A small-molecule ligand and the protein it binds are described below.
Small molecule (SMILES): CC(=O)N[C@H]1[C@H]([C@H](O)[C@H](O)CO)O[C@@](O[C@H](CO)[C@@H](O)[C@@H]2O[C@@H](C(=O)O)C[C@H](O)[C@H]2NC(C)=O)(C(=O)O)C[C@@H]1O

Binding-site contacts:
Ligand atom C11 contacts residue HIS138 of chain 27.F at 3.1 Å.
Ligand atom C11 contacts residue LEU62 of chain 26.F at 3.9 Å (hydrophobic).
Ligand atom O8 contacts residue GLN278 of chain 26.F at 3.5 Å (h-bond).
Ligand atom C11 contacts residue PHE270 of chain 26.F at 3.9 Å (hydrophobic).
Ligand atom C11 contacts residue PHE65 of chain 26.F at 4.0 Å (hydrophobic).
Ligand atom C9 contacts residue LEU67 of chain 26.F at 3.4 Å (hydrophobic).
Ligand atom N5 contacts residue GLN278 of chain 26.F at 3.9 Å.
Ligand atom C6 contacts residue LYS68 of chain 26.F at 4.0 Å.
Ligand atom C10 contacts residue LEU62 of chain 26.F at 3.6 Å (hydrophobic).
Ligand atom O8 contacts residue LYS68 of chain 26.F at 3.1 Å.
Ligand atom C1 contacts residue THR276 of chain 26.F at 3.1 Å.
Ligand atom O8 contacts residue ASN272 of chain 26.F at 3.3 Å (h-bond).
Ligand atom C10 contacts residue ASN272 of chain 26.F at 3.9 Å.
Ligand atom C1 contacts residue ASN272 of chain 26.F at 3.9 Å.
Ligand atom O9 contacts residue GLN278 of chain 26.F at 4.1 Å.
Ligand atom O4 contacts residue ASP74 of chain 30.F at 4.0 Å.
Ligand atom C7 contacts residue GLN278 of chain 26.F at 3.9 Å.
Ligand atom O9 contacts residue LYS68 of chain 26.F at 2.5 Å (salt-bridge).
Ligand atom C9 contacts residue LYS68 of chain 26.F at 3.6 Å.
Ligand atom O1A contacts residue THR276 of chain 26.F at 3.3 Å (h-bond).
Ligand atom O1B contacts residue THR276 of chain 26.F at 2.4 Å (h-bond).
Ligand atom O1B contacts residue LYS68 of chain 26.F at 3.0 Å (salt-bridge).
Ligand atom O9 contacts residue LEU67 of chain 26.F at 2.3 Å.
Ligand atom O7 contacts residue LEU62 of chain 26.F at 3.9 Å.
Ligand atom O10 contacts residue LEU62 of chain 26.F at 3.2 Å.
Ligand atom C8 contacts residue GLN278 of chain 26.F at 3.7 Å.
Ligand atom C9 contacts residue GLN278 of chain 26.F at 3.3 Å.
Ligand atom O1A contacts residue ASN272 of chain 26.F at 4.1 Å.
Ligand atom C8 contacts residue LYS68 of chain 26.F at 3.5 Å.
Ligand atom C11 contacts residue PHE75 of chain 30.F at 3.5 Å (hydrophobic).
Ligand atom C11 contacts residue GLN278 of chain 26.F at 3.5 Å.
Ligand atom C6 contacts residue ASN272 of chain 26.F at 3.6 Å.
Ligand atom O1B contacts residue ASN272 of chain 26.F at 3.4 Å (h-bond).
Ligand atom O1A contacts residue SER274 of chain 26.F at 3.8 Å.
Ligand atom N5 contacts residue ASN272 of chain 26.F at 3.2 Å (h-bond).
Ligand atom C11 contacts residue THR276 of chain 26.F at 3.2 Å.
Ligand atom C11 contacts residue ASN272 of chain 26.F at 3.6 Å.
Ligand atom O10 contacts residue PHE75 of chain 30.F at 3.9 Å.
Ligand atom O8 contacts residue THR276 of chain 26.F at 3.9 Å.
Ligand atom C10 contacts residue GLN278 of chain 26.F at 4.1 Å.

Sequence of chain 27.F:
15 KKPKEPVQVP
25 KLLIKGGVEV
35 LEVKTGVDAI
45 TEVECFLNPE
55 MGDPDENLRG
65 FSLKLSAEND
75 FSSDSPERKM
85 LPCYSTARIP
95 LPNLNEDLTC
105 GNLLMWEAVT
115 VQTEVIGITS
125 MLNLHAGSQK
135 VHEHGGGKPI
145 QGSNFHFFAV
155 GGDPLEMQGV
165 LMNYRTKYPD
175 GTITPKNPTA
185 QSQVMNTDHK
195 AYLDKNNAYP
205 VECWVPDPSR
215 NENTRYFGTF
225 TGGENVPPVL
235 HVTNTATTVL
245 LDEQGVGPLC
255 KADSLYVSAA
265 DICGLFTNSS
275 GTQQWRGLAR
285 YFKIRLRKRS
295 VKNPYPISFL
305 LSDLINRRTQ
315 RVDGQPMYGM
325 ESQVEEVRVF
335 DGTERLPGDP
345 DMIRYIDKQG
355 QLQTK

Sequence of chain 30.F:
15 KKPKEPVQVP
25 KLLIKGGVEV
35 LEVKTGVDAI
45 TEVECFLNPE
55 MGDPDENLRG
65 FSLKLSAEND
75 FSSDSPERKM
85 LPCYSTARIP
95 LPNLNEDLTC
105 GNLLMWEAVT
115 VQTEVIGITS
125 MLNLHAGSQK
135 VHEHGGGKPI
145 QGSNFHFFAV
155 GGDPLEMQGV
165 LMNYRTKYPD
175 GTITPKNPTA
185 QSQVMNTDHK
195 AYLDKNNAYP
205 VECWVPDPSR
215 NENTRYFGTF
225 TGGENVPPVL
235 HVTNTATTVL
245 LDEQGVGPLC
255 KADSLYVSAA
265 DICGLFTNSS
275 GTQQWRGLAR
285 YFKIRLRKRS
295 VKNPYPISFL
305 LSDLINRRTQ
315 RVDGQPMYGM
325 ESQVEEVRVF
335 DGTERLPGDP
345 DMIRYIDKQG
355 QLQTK

Sequence of chain 26.F:
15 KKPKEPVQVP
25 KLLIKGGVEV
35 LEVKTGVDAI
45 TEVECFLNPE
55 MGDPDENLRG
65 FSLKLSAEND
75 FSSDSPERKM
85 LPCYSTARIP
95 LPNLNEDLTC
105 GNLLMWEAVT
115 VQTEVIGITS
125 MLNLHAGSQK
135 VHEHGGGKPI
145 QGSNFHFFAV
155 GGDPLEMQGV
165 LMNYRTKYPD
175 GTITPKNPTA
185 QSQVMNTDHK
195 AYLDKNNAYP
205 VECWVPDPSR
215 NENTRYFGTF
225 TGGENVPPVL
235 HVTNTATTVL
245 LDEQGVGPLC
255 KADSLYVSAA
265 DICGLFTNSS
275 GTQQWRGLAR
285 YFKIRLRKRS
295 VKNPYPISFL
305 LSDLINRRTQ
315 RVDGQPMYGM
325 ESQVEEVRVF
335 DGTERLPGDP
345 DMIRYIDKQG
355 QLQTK